A protein and the small-molecule ligand that binds it are described below.
Small molecule (SMILES): OC[C@H]1O[C@@H](O)[C@@H](O)[C@@H](O)[C@@H]1O

Binding-site contacts:
Ligand atom O5 contacts residue NAG1 of chain 33.Z at 2.5 Å (h-bond).
Ligand atom O4 contacts residue BMA1 of chain 33.BA at 4.0 Å.
Ligand atom C2 contacts residue HIS2 of chain 33.F at 4.5 Å.
Ligand atom O6 contacts residue NAG1 of chain 33.Z at 4.5 Å.
Ligand atom C2 contacts residue BMA1 of chain 33.BA at 3.2 Å.
Ligand atom C3 contacts residue NAG1 of chain 33.Z at 4.1 Å.
Ligand atom O2 contacts residue HIS2 of chain 33.F at 3.4 Å (h-bond).
Ligand atom C4 contacts residue BMA1 of chain 33.BA at 3.6 Å.
Ligand atom C3 contacts residue BMA1 of chain 33.BA at 2.5 Å.
Ligand atom C5 contacts residue NAG1 of chain 33.Z at 3.8 Å.
Ligand atom C1 contacts residue NAG1 of chain 33.Z at 1.7 Å.
Ligand atom O3 contacts residue BMA1 of chain 33.BA at 1.1 Å.
Ligand atom O2 contacts residue NAG1 of chain 33.Z at 3.4 Å (h-bond).
Ligand atom C2 contacts residue NAG1 of chain 33.Z at 2.9 Å.
Ligand atom O2 contacts residue BMA1 of chain 33.BA at 3.0 Å (h-bond).

Sequence of chain 33.F:
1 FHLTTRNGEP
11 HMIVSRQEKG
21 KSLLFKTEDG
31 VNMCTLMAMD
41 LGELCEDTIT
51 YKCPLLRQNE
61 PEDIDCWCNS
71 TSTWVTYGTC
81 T